The protein below binds the small molecule below.
Small molecule (SMILES): O=[N+]([O-])c1cccc(/N=C2/N=CCC(c3cccc(Cn4cncn4)c3)=N2)c1

Binding-site contacts:
Ligand atom C4 contacts residue VAL18 of chain 1.A at 3.8 Å (hydrophobic).
Ligand atom N4 contacts residue ALA31 of chain 1.A at 3.2 Å.
Ligand atom C13 contacts residue HIS84 of chain 1.A at 3.5 Å.
Ligand atom C10 contacts residue ALA31 of chain 1.A at 3.7 Å (hydrophobic).
Ligand atom C17 contacts residue LYS33 of chain 1.A at 3.1 Å.
Ligand atom C contacts residue ASN132 of chain 1.A at 3.7 Å.
Ligand atom C9 contacts residue GLU81 of chain 1.A at 2.8 Å.
Ligand atom C1 contacts residue ASP145 of chain 1.A at 3.4 Å.
Ligand atom N contacts residue ASP145 of chain 1.A at 3.9 Å.
Ligand atom N4 contacts residue PHE82 of chain 1.A at 3.7 Å.
Ligand atom C9 contacts residue ALA31 of chain 1.A at 3.0 Å (hydrophobic).
Ligand atom C10 contacts residue LEU83 of chain 1.A at 3.5 Å (hydrophobic).
Ligand atom N2 contacts residue ASP145 of chain 1.A at 3.2 Å (salt-bridge).
Ligand atom C8 contacts residue PHE80 of chain 1.A at 3.5 Å (hydrophobic).
Ligand atom C7 contacts residue LEU134 of chain 1.A at 3.5 Å (hydrophobic).
Ligand atom N1 contacts residue GLN131 of chain 1.A at 2.9 Å (h-bond).
Ligand atom C contacts residue GLN131 of chain 1.A at 3.8 Å.
Ligand atom O2 contacts residue ASP86 of chain 1.A at 3.7 Å.
Ligand atom N4 contacts residue LEU83 of chain 1.A at 3.0 Å (h-bond).
Ligand atom C18 contacts residue LYS33 of chain 1.A at 3.9 Å.
Ligand atom N2 contacts residue ASN132 of chain 1.A at 3.8 Å.
Ligand atom C3 contacts residue VAL18 of chain 1.A at 3.7 Å (hydrophobic).
Ligand atom C16 contacts residue ILE10 of chain 1.A at 3.7 Å (hydrophobic).
Ligand atom N2 contacts residue GLY13 of chain 1.A at 3.5 Å.
Ligand atom C9 contacts residue PHE82 of chain 1.A at 3.8 Å (hydrophobic).
Ligand atom C11 contacts residue LEU83 of chain 1.A at 3.3 Å (hydrophobic).
Ligand atom C12 contacts residue LEU83 of chain 1.A at 3.2 Å (hydrophobic).
Ligand atom N5 contacts residue LEU83 of chain 1.A at 2.7 Å (h-bond).
Ligand atom N4 contacts residue GLU81 of chain 1.A at 3.6 Å (salt-bridge).
Ligand atom C15 contacts residue ILE10 of chain 1.A at 3.8 Å (hydrophobic).
Ligand atom C10 contacts residue LEU134 of chain 1.A at 3.6 Å (hydrophobic).
Ligand atom C8 contacts residue ALA31 of chain 1.A at 3.5 Å (hydrophobic).
Ligand atom N2 contacts residue GLU12 of chain 1.A at 3.7 Å.
Ligand atom C8 contacts residue GLU81 of chain 1.A at 3.7 Å.
Ligand atom C1 contacts residue ASN132 of chain 1.A at 2.7 Å.
Ligand atom N1 contacts residue ASN132 of chain 1.A at 2.6 Å (h-bond).
Ligand atom C9 contacts residue LEU83 of chain 1.A at 3.7 Å (hydrophobic).
Ligand atom C12 contacts residue HIS84 of chain 1.A at 3.5 Å.
Ligand atom N3 contacts residue LEU134 of chain 1.A at 3.4 Å.
Ligand atom C2 contacts residue VAL18 of chain 1.A at 3.5 Å (hydrophobic).

Sequence of chain 1.A:
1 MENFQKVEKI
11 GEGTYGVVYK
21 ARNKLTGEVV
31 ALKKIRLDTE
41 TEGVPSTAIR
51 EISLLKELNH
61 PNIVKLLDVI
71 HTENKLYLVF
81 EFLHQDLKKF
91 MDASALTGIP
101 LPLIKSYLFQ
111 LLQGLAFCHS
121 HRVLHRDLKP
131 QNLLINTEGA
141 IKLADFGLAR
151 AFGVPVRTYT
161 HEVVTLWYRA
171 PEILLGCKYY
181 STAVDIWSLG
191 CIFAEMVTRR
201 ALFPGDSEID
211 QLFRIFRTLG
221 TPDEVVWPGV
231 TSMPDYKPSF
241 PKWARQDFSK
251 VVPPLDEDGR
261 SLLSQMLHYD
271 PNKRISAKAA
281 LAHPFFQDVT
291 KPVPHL